Binding-site contacts:
Ligand atom C8 contacts residue ASN324 of chain 1.C at 3.9 Å.
Ligand atom C1 contacts residue ASN324 of chain 1.C at 1.5 Å.
Ligand atom N2 contacts residue ASN324 of chain 1.C at 2.7 Å (h-bond).
Ligand atom O7 contacts residue ASN324 of chain 1.C at 4.3 Å.
Ligand atom O6 contacts residue ASN324 of chain 1.C at 3.7 Å.
Ligand atom C5 contacts residue ASN324 of chain 1.C at 3.7 Å.
Ligand atom C7 contacts residue ASN324 of chain 1.C at 3.5 Å.
Ligand atom C4 contacts residue ASN324 of chain 1.C at 4.1 Å.
Ligand atom C6 contacts residue ASN324 of chain 1.C at 4.5 Å.
Ligand atom C2 contacts residue ASN324 of chain 1.C at 2.3 Å.
Ligand atom C3 contacts residue ASN324 of chain 1.C at 3.7 Å.
Ligand atom O5 contacts residue ASN324 of chain 1.C at 2.4 Å (h-bond).

A protein and the small-molecule ligand that binds it are described below.
Small molecule (SMILES): CC(=O)N[C@@H]1[C@@H](O)[C@H](O)[C@@H](CO)O[C@H]1O

Sequence of chain 1.C:
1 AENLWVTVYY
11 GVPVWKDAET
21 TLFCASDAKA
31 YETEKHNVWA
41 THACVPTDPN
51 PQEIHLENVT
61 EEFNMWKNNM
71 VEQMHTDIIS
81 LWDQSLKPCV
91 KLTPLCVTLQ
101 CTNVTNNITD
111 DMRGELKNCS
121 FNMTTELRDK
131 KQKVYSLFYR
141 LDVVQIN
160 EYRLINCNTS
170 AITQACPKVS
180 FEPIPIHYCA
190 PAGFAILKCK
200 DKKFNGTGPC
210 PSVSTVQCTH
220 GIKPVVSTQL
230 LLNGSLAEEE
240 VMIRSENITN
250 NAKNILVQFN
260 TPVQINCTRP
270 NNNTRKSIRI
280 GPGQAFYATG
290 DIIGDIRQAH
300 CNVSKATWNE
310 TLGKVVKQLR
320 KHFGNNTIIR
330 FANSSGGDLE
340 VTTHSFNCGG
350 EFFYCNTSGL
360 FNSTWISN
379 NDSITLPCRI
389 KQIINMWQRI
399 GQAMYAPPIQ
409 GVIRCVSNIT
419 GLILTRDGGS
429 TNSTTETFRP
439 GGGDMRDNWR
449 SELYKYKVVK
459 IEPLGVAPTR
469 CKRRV